The small molecule below binds the protein below.
Small molecule (SMILES): C=C[C@H](O)CCCCC

Sequence of chain 1.B:
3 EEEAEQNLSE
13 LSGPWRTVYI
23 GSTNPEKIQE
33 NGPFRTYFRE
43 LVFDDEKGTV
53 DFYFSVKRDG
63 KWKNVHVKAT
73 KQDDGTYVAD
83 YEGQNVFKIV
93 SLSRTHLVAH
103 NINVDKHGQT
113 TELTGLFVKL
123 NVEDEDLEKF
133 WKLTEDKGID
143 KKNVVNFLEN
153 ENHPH

Binding-site contacts:
Ligand atom C3 contacts residue PHE54 of chain 1.B at 4.1 Å (hydrophobic).
Ligand atom C1 contacts residue ASN103 of chain 1.B at 3.9 Å.
Ligand atom C8 contacts residue PHE119 of chain 1.B at 4.2 Å (hydrophobic).
Ligand atom C6 contacts residue ASN103 of chain 1.B at 4.0 Å.
Ligand atom C8 contacts residue 3OL1 of chain 1.F at 0.3 Å.
Ligand atom O1 contacts residue PHE56 of chain 1.B at 3.9 Å.
Ligand atom C1 contacts residue ASN87 of chain 1.B at 3.9 Å.
Ligand atom C5 contacts residue 3OL1 of chain 1.F at 0.3 Å.
Ligand atom C8 contacts residue LEU115 of chain 1.B at 4.3 Å (hydrophobic).
Ligand atom O1 contacts residue PHE54 of chain 1.B at 3.7 Å.
Ligand atom C6 contacts residue PHE89 of chain 1.B at 4.3 Å (hydrophobic).
Ligand atom C8 contacts residue GLY117 of chain 1.B at 3.7 Å.
Ligand atom C2 contacts residue VAL69 of chain 1.B at 4.3 Å (hydrophobic).
Ligand atom C5 contacts residue PHE89 of chain 1.B at 4.2 Å (hydrophobic).
Ligand atom C3 contacts residue PHE89 of chain 1.B at 4.4 Å (hydrophobic).
Ligand atom C4 contacts residue 3OL1 of chain 1.F at 0.4 Å.
Ligand atom C7 contacts residue PHE119 of chain 1.B at 3.8 Å (hydrophobic).
Ligand atom O1 contacts residue PHE40 of chain 1.B at 4.2 Å.
Ligand atom C8 contacts residue THR116 of chain 1.B at 3.8 Å.
Ligand atom C3 contacts residue 3OL1 of chain 1.F at 0.9 Å.
Ligand atom C8 contacts residue ASN103 of chain 1.B at 4.5 Å.
Ligand atom C1 contacts residue ALA81 of chain 1.B at 4.2 Å (hydrophobic).
Ligand atom C6 contacts residue 3OL1 of chain 1.F at 0.7 Å.
Ligand atom C2 contacts residue 3OL1 of chain 1.F at 0.8 Å.
Ligand atom C1 contacts residue 3OL1 of chain 1.F at 0.6 Å.
Ligand atom C4 contacts residue PHE89 of chain 1.B at 3.9 Å (hydrophobic).
Ligand atom C5 contacts residue PHE36 of chain 1.B at 4.5 Å (hydrophobic).
Ligand atom C7 contacts residue 3OL1 of chain 1.F at 0.6 Å.
Ligand atom O1 contacts residue 3OL1 of chain 1.F at 0.7 Å (h-bond).
Ligand atom C8 contacts residue ALA101 of chain 1.B at 4.4 Å (hydrophobic).
Ligand atom C4 contacts residue ASN103 of chain 1.B at 4.3 Å.
Ligand atom C6 contacts residue PHE36 of chain 1.B at 4.3 Å (hydrophobic).